Sequence of chain 1.A:
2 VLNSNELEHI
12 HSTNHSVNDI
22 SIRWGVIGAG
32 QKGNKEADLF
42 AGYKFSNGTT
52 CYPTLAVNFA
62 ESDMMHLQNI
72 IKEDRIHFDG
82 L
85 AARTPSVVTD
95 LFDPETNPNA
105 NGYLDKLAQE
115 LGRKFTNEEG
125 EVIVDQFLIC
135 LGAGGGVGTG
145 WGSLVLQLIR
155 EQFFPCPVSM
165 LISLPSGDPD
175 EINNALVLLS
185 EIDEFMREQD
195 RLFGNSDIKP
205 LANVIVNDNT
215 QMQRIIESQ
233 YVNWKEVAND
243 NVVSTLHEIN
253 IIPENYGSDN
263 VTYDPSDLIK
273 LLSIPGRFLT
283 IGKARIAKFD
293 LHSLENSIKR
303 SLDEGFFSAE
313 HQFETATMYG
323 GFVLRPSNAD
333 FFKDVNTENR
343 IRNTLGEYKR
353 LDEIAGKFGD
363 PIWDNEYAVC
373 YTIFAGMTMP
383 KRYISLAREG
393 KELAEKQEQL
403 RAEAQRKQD

A protein and the small-molecule ligand that binds it are described below.
Small molecule (SMILES): Nc1nc2c(ncn2[C@@H]2O[C@H](CO[P](=O)(O)O[P](=O)(O)OP(O)(O)=S)[C@@H](O)[C@H]2O)c(=O)[nH]1

Binding-site contacts:
Ligand atom C4 contacts residue LYS33 of chain 1.A at 3.5 Å.
Ligand atom O2B contacts residue GLY142 of chain 1.A at 2.8 Å (h-bond).
Ligand atom PB contacts residue MG1 of chain 1.I at 3.4 Å.
Ligand atom PG contacts residue GLY140 of chain 1.A at 3.6 Å.
Ligand atom S1G contacts residue VAL141 of chain 1.A at 2.9 Å (h-bond).
Ligand atom O3G contacts residue MG1 of chain 1.I at 2.3 Å.
Ligand atom O6 contacts residue ASN241 of chain 1.A at 3.1 Å (h-bond).
Ligand atom C5 contacts residue LYS33 of chain 1.A at 3.5 Å.
Ligand atom O1A contacts residue MG1 of chain 1.I at 3.4 Å.
Ligand atom N2 contacts residue ASN213 of chain 1.A at 2.8 Å (h-bond).
Ligand atom O2B contacts residue VAL141 of chain 1.A at 3.5 Å.
Ligand atom O6 contacts residue LYS237 of chain 1.A at 3.5 Å.
Ligand atom O3A contacts residue GLY139 of chain 1.A at 3.7 Å.
Ligand atom C5' contacts residue GLY139 of chain 1.A at 3.6 Å.
Ligand atom C1' contacts residue ASN213 of chain 1.A at 3.7 Å.
Ligand atom O2B contacts residue GLY31 of chain 1.A at 3.3 Å.
Ligand atom N3 contacts residue LYS33 of chain 1.A at 3.6 Å.
Ligand atom C5' contacts residue GLY136 of chain 1.A at 3.5 Å.
Ligand atom C5 contacts residue LYS237 of chain 1.A at 3.6 Å.
Ligand atom O3B contacts residue GLY140 of chain 1.A at 3.1 Å (h-bond).
Ligand atom C2 contacts residue ASN213 of chain 1.A at 3.6 Å.
Ligand atom C6 contacts residue LYS237 of chain 1.A at 3.6 Å.
Ligand atom O6 contacts residue LYS36 of chain 1.A at 2.8 Å (salt-bridge).
Ligand atom O1B contacts residue MG1 of chain 1.I at 2.2 Å.
Ligand atom N1 contacts residue ASN241 of chain 1.A at 3.2 Å (h-bond).
Ligand atom C3' contacts residue GLU175 of chain 1.A at 3.6 Å.
Ligand atom O2G contacts residue GLY140 of chain 1.A at 3.7 Å.
Ligand atom C4' contacts residue ALA137 of chain 1.A at 3.6 Å (hydrophobic).
Ligand atom O3' contacts residue GLU175 of chain 1.A at 3.0 Å (salt-bridge).
Ligand atom O1A contacts residue GLN32 of chain 1.A at 3.2 Å.
Ligand atom O3B contacts residue MG1 of chain 1.I at 3.7 Å.
Ligand atom O2A contacts residue GLN32 of chain 1.A at 3.1 Å (h-bond).
Ligand atom O1B contacts residue GLN32 of chain 1.A at 3.2 Å (h-bond).
Ligand atom C6 contacts residue LYS33 of chain 1.A at 3.7 Å.
Ligand atom O2A contacts residue LYS33 of chain 1.A at 2.7 Å (salt-bridge).
Ligand atom O3' contacts residue PRO169 of chain 1.A at 3.5 Å.
Ligand atom PG contacts residue MG1 of chain 1.I at 3.4 Å.
Ligand atom O3B contacts residue GLY139 of chain 1.A at 3.3 Å.
Ligand atom S1G contacts residue GLY140 of chain 1.A at 3.3 Å (h-bond).
Ligand atom N3 contacts residue ASN213 of chain 1.A at 3.4 Å (h-bond).